The protein below binds the small molecule below.
Small molecule (SMILES): CC(=O)N[C@@H]1[C@@H](O)[C@H](O)[C@@H](CO)O[C@H]1O

Binding-site contacts:
Ligand atom C3 contacts residue ASN91 of chain 1.A at 3.8 Å.
Ligand atom O7 contacts residue ASN91 of chain 1.A at 4.3 Å.
Ligand atom O3 contacts residue GLU87 of chain 1.A at 4.1 Å.
Ligand atom C8 contacts residue LEU88 of chain 1.A at 4.0 Å (hydrophobic).
Ligand atom O7 contacts residue LEU69 of chain 1.A at 4.1 Å.
Ligand atom O7 contacts residue GLU87 of chain 1.A at 3.8 Å.
Ligand atom N2 contacts residue ASN91 of chain 1.A at 2.9 Å (h-bond).
Ligand atom C1 contacts residue ASN91 of chain 1.A at 1.4 Å.
Ligand atom C7 contacts residue ASN91 of chain 1.A at 3.3 Å.
Ligand atom C8 contacts residue ASN91 of chain 1.A at 3.2 Å.
Ligand atom C7 contacts residue GLU87 of chain 1.A at 3.9 Å.
Ligand atom C5 contacts residue ASN91 of chain 1.A at 3.6 Å.
Ligand atom O7 contacts residue LEU88 of chain 1.A at 4.0 Å.
Ligand atom C3 contacts residue GLU87 of chain 1.A at 3.9 Å.
Ligand atom C7 contacts residue LEU88 of chain 1.A at 4.4 Å (hydrophobic).
Ligand atom C2 contacts residue GLU87 of chain 1.A at 3.9 Å.
Ligand atom N2 contacts residue GLU87 of chain 1.A at 3.0 Å (salt-bridge).
Ligand atom C4 contacts residue ASN91 of chain 1.A at 4.2 Å.
Ligand atom O5 contacts residue ASN91 of chain 1.A at 2.3 Å (h-bond).
Ligand atom C2 contacts residue ASN91 of chain 1.A at 2.4 Å.

Sequence of chain 1.A:
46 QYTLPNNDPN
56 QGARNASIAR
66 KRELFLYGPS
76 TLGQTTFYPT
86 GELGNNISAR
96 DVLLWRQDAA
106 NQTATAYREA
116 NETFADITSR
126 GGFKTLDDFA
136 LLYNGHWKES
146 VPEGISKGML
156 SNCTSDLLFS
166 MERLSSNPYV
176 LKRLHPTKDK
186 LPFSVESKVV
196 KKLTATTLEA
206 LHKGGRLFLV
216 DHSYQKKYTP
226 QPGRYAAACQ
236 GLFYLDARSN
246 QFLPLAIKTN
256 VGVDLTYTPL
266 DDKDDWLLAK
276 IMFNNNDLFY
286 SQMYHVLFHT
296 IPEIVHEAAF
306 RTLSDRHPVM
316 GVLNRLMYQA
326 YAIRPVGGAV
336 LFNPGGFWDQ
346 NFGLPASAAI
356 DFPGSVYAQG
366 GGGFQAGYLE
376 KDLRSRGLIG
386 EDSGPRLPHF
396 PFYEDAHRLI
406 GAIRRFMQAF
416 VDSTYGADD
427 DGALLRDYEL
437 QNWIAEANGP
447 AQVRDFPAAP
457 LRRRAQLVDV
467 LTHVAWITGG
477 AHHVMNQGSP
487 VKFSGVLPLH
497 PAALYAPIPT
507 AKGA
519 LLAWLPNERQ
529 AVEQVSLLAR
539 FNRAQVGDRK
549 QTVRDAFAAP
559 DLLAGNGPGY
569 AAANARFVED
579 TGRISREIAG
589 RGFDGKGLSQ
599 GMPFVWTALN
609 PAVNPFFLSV